Binding-site contacts:
Ligand atom O7 contacts residue PHE300 of chain 1.C at 4.2 Å.
Ligand atom C2 contacts residue ASN268 of chain 1.C at 2.5 Å.
Ligand atom C5 contacts residue PHE300 of chain 1.C at 3.8 Å (hydrophobic).
Ligand atom C8 contacts residue ASN268 of chain 1.C at 4.4 Å.
Ligand atom C1 contacts residue ASN268 of chain 1.C at 1.4 Å.
Ligand atom C3 contacts residue ASN268 of chain 1.C at 3.8 Å.
Ligand atom O7 contacts residue ASN268 of chain 1.C at 3.1 Å (h-bond).
Ligand atom O6 contacts residue THR270 of chain 1.C at 3.2 Å.
Ligand atom C8 contacts residue PHE300 of chain 1.C at 4.0 Å (hydrophobic).
Ligand atom C1 contacts residue PHE300 of chain 1.C at 3.9 Å (hydrophobic).
Ligand atom C3 contacts residue PHE300 of chain 1.C at 4.5 Å (hydrophobic).
Ligand atom C7 contacts residue ASN268 of chain 1.C at 3.2 Å.
Ligand atom C7 contacts residue PHE300 of chain 1.C at 4.5 Å (hydrophobic).
Ligand atom O5 contacts residue ASN268 of chain 1.C at 2.4 Å (h-bond).
Ligand atom O5 contacts residue PHE300 of chain 1.C at 4.1 Å.
Ligand atom N2 contacts residue ASN268 of chain 1.C at 2.9 Å (h-bond).
Ligand atom C8 contacts residue ILE264 of chain 1.C at 4.0 Å (hydrophobic).
Ligand atom C5 contacts residue ILE269 of chain 1.C at 4.4 Å (hydrophobic).
Ligand atom C6 contacts residue THR270 of chain 1.C at 3.5 Å.
Ligand atom C6 contacts residue ILE269 of chain 1.C at 4.1 Å (hydrophobic).
Ligand atom C6 contacts residue PHE300 of chain 1.C at 4.5 Å (hydrophobic).
Ligand atom C5 contacts residue ASN268 of chain 1.C at 3.7 Å.
Ligand atom C4 contacts residue PHE300 of chain 1.C at 4.5 Å (hydrophobic).
Ligand atom O5 contacts residue ILE269 of chain 1.C at 4.0 Å.
Ligand atom O5 contacts residue THR270 of chain 1.C at 3.8 Å.
Ligand atom C4 contacts residue ASN268 of chain 1.C at 4.2 Å.
Ligand atom C5 contacts residue THR270 of chain 1.C at 4.3 Å.

This protein binds this small molecule.
Small molecule (SMILES): CC(=O)N[C@H]1[C@H](O[C@H]2[C@H](O)[C@@H](NC(C)=O)CO[C@@H]2CO)O[C@H](CO)[C@@H](O[C@@H]2O[C@H](CO)[C@@H](O)[C@H](O)[C@@H]2O)[C@@H]1O

Sequence of chain 1.C:
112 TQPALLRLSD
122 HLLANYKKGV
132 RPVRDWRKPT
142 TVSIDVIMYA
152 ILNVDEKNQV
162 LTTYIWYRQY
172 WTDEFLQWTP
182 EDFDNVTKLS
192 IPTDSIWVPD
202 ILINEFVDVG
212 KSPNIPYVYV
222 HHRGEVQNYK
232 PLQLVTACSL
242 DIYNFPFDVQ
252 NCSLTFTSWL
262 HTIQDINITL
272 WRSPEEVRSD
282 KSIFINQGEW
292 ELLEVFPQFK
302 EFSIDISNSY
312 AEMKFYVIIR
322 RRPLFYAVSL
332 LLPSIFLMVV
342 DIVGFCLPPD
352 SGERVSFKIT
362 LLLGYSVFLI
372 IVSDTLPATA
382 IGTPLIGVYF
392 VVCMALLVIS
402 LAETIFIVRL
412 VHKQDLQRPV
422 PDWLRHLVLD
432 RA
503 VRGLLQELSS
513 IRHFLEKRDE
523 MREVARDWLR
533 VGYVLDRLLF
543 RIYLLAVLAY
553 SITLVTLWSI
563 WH